Binding-site contacts:
Ligand atom CA contacts residue SER139 of chain 2.C at 3.3 Å.
Ligand atom OE2 contacts residue SER139 of chain 2.C at 3.4 Å (h-bond).
Ligand atom CA contacts residue PRO86 of chain 2.C at 4.1 Å (hydrophobic).
Ligand atom OE1 contacts residue THR140 of chain 2.C at 2.7 Å (h-bond).
Ligand atom N contacts residue TYR217 of chain 2.C at 3.7 Å.
Ligand atom CB contacts residue LEU135 of chain 2.C at 4.0 Å (hydrophobic).
Ligand atom OXT contacts residue THR88 of chain 2.C at 2.9 Å (h-bond).
Ligand atom OXT contacts residue LEU87 of chain 2.C at 3.6 Å.
Ligand atom CB contacts residue TYR58 of chain 2.C at 3.6 Å (hydrophobic).
Ligand atom O contacts residue GLY138 of chain 2.C at 3.2 Å.
Ligand atom OE1 contacts residue LEU189 of chain 2.C at 4.2 Å.
Ligand atom C contacts residue TYR58 of chain 2.C at 3.8 Å (hydrophobic).
Ligand atom O contacts residue ARG93 of chain 2.C at 2.8 Å (salt-bridge).
Ligand atom OE2 contacts residue THR140 of chain 2.C at 3.2 Å (h-bond).
Ligand atom N contacts residue THR88 of chain 2.C at 2.8 Å (h-bond).
Ligand atom CD contacts residue GLU190 of chain 2.C at 4.0 Å.
Ligand atom OE2 contacts residue GLY138 of chain 2.C at 3.7 Å.
Ligand atom N contacts residue PRO86 of chain 2.C at 3.0 Å (h-bond).
Ligand atom C contacts residue THR88 of chain 2.C at 3.6 Å.
Ligand atom OXT contacts residue PRO86 of chain 2.C at 3.9 Å.
Ligand atom N contacts residue TYR58 of chain 2.C at 4.1 Å.
Ligand atom O contacts residue SER139 of chain 2.C at 2.9 Å (h-bond).
Ligand atom OXT contacts residue ARG93 of chain 2.C at 2.6 Å (salt-bridge).
Ligand atom O contacts residue TYR58 of chain 2.C at 3.4 Å.
Ligand atom CD contacts residue LEU135 of chain 2.C at 4.0 Å (hydrophobic).
Ligand atom CG contacts residue LEU135 of chain 2.C at 3.8 Å (hydrophobic).
Ligand atom OXT contacts residue SER139 of chain 2.C at 3.9 Å.
Ligand atom CG contacts residue GLU190 of chain 2.C at 3.5 Å.
Ligand atom C contacts residue ARG93 of chain 2.C at 3.4 Å.
Ligand atom CA contacts residue THR88 of chain 2.C at 3.3 Å.
Ligand atom CD contacts residue THR140 of chain 2.C at 3.3 Å.
Ligand atom OXT contacts residue TYR58 of chain 2.C at 3.7 Å.
Ligand atom OE2 contacts residue LEU135 of chain 2.C at 4.1 Å.
Ligand atom N contacts residue GLU190 of chain 2.C at 2.7 Å (salt-bridge).
Ligand atom CB contacts residue GLU190 of chain 2.C at 4.0 Å.
Ligand atom C contacts residue SER139 of chain 2.C at 3.4 Å.
Ligand atom CA contacts residue TYR58 of chain 2.C at 4.1 Å (hydrophobic).
Ligand atom CA contacts residue GLU190 of chain 2.C at 3.3 Å.
Ligand atom OE1 contacts residue GLU190 of chain 2.C at 3.8 Å.
Ligand atom N contacts residue SER139 of chain 2.C at 4.1 Å.

This small molecule binds to this protein.
Small molecule (SMILES): N[C@@H](CCC(=O)O)C(=O)O

Sequence of chain 2.C:
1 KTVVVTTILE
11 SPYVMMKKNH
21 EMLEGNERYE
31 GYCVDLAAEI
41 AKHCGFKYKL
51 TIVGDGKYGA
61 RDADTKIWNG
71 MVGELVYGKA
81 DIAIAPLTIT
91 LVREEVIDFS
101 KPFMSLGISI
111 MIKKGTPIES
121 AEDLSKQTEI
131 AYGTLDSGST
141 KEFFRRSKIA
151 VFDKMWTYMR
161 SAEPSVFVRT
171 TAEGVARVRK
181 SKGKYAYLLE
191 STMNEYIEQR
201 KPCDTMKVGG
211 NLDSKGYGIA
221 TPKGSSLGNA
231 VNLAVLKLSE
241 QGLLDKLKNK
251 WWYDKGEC